Binding-site contacts:
Ligand atom C5 contacts residue THR105 of chain 1.B at 3.2 Å.
Ligand atom O5 contacts residue ASN103 of chain 1.B at 2.4 Å (h-bond).
Ligand atom O6 contacts residue GLU109 of chain 1.B at 2.9 Å (salt-bridge).
Ligand atom C2 contacts residue ASN103 of chain 1.B at 2.5 Å.
Ligand atom C5 contacts residue ASN103 of chain 1.B at 3.7 Å.
Ligand atom C8 contacts residue ASN103 of chain 1.B at 3.3 Å.
Ligand atom C4 contacts residue ASN103 of chain 1.B at 4.2 Å.
Ligand atom C1 contacts residue LYS106 of chain 1.B at 4.2 Å.
Ligand atom O5 contacts residue THR105 of chain 1.B at 3.1 Å (h-bond).
Ligand atom O7 contacts residue ASN103 of chain 1.B at 4.0 Å.
Ligand atom C1 contacts residue ASN103 of chain 1.B at 1.4 Å.
Ligand atom O6 contacts residue LYS106 of chain 1.B at 4.2 Å.
Ligand atom O5 contacts residue LYS106 of chain 1.B at 3.5 Å.
Ligand atom C6 contacts residue THR105 of chain 1.B at 3.4 Å.
Ligand atom C1 contacts residue THR105 of chain 1.B at 3.5 Å.
Ligand atom O7 contacts residue GLU109 of chain 1.B at 4.2 Å.
Ligand atom C5 contacts residue LYS106 of chain 1.B at 4.3 Å.
Ligand atom N2 contacts residue ASN103 of chain 1.B at 2.9 Å (h-bond).
Ligand atom C3 contacts residue ASN103 of chain 1.B at 3.8 Å.
Ligand atom C6 contacts residue LYS106 of chain 1.B at 4.0 Å.
Ligand atom C7 contacts residue ASN103 of chain 1.B at 3.2 Å.
Ligand atom C6 contacts residue GLU109 of chain 1.B at 3.4 Å.

The protein below binds the small molecule below.
Small molecule (SMILES): CC(=O)N[C@H]1[C@@H](O[C@H]2[C@H](O)[C@@H](NC(C)=O)CO[C@@H]2CO)O[C@H](CO)[C@@H](O)[C@@H]1O

Sequence of chain 1.B:
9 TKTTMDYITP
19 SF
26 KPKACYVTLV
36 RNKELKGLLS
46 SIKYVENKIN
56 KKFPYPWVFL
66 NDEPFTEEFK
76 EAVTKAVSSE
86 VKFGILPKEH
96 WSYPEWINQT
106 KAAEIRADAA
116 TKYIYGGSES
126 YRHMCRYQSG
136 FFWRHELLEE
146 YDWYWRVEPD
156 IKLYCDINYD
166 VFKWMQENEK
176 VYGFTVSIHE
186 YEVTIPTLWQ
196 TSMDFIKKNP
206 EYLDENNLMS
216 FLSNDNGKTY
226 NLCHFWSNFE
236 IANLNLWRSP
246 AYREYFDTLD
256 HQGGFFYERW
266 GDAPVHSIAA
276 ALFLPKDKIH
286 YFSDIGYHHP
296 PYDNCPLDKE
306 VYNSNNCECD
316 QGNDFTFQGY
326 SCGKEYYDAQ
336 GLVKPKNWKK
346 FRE